This protein binds this small molecule.
Small molecule (SMILES): C[C@H](CC(=O)O)c1n[nH]c2nc(N)[nH]c(=O)c2c1=O

Binding-site contacts:
Ligand atom N3 contacts residue ASN140 of chain 2.B at 2.5 Å (h-bond).
Ligand atom N5 contacts residue ILE142 of chain 2.B at 3.6 Å.
Ligand atom C5 contacts residue ARG274 of chain 2.B at 4.0 Å.
Ligand atom C8 contacts residue ARG274 of chain 2.B at 3.8 Å.
Ligand atom O4 contacts residue PHE209 of chain 2.B at 3.4 Å.
Ligand atom C6 contacts residue PHE209 of chain 2.B at 4.0 Å (hydrophobic).
Ligand atom N5 contacts residue ASN140 of chain 2.B at 3.1 Å (h-bond).
Ligand atom C7 contacts residue ASP121 of chain 2.B at 4.0 Å.
Ligand atom O2 contacts residue ILE45 of chain 2.B at 4.0 Å.
Ligand atom O2 contacts residue ARG274 of chain 2.B at 2.8 Å (salt-bridge).
Ligand atom O1 contacts residue ARG274 of chain 2.B at 3.1 Å (salt-bridge).
Ligand atom O3 contacts residue PHE209 of chain 2.B at 3.7 Å.
Ligand atom N1 contacts residue ILE142 of chain 2.B at 4.0 Å.
Ligand atom N2 contacts residue ILE142 of chain 2.B at 3.3 Å.
Ligand atom O4 contacts residue LYS240 of chain 2.B at 2.7 Å (salt-bridge).
Ligand atom N5 contacts residue ARG274 of chain 2.B at 4.0 Å.
Ligand atom C7 contacts residue ARG274 of chain 2.B at 3.7 Å.
Ligand atom C10 contacts residue ASN140 of chain 2.B at 3.4 Å.
Ligand atom C7 contacts residue ILE142 of chain 2.B at 3.5 Å (hydrophobic).
Ligand atom N1 contacts residue ARG274 of chain 2.B at 3.5 Å (salt-bridge).
Ligand atom C3 contacts residue ARG274 of chain 2.B at 3.2 Å.
Ligand atom N3 contacts residue ASP204 of chain 2.B at 3.1 Å (salt-bridge).
Ligand atom C10 contacts residue ASP204 of chain 2.B at 3.4 Å.
Ligand atom N2 contacts residue ASP121 of chain 2.B at 2.9 Å (salt-bridge).
Ligand atom N1 contacts residue ASP121 of chain 2.B at 3.2 Å (salt-bridge).
Ligand atom C8 contacts residue PHE209 of chain 2.B at 3.8 Å (hydrophobic).
Ligand atom C9 contacts residue LYS240 of chain 2.B at 3.9 Å.
Ligand atom C6 contacts residue ARG274 of chain 2.B at 3.5 Å.
Ligand atom C9 contacts residue ARG274 of chain 2.B at 3.4 Å.
Ligand atom C2 contacts residue PHE209 of chain 2.B at 3.5 Å (hydrophobic).
Ligand atom N2 contacts residue ARG274 of chain 2.B at 3.6 Å (salt-bridge).
Ligand atom O3 contacts residue LYS240 of chain 2.B at 3.3 Å (salt-bridge).
Ligand atom C5 contacts residue ASP204 of chain 2.B at 4.0 Å.
Ligand atom O4 contacts residue ARG274 of chain 2.B at 3.7 Å.
Ligand atom O3 contacts residue GLY236 of chain 2.B at 3.3 Å (h-bond).
Ligand atom C5 contacts residue MET165 of chain 2.B at 3.9 Å (hydrophobic).
Ligand atom N4 contacts residue MET165 of chain 2.B at 3.7 Å.
Ligand atom N4 contacts residue ASP204 of chain 2.B at 2.8 Å (salt-bridge).
Ligand atom C9 contacts residue PHE209 of chain 2.B at 3.5 Å (hydrophobic).
Ligand atom N3 contacts residue ILE163 of chain 2.B at 3.7 Å.

Sequence of chain 2.B:
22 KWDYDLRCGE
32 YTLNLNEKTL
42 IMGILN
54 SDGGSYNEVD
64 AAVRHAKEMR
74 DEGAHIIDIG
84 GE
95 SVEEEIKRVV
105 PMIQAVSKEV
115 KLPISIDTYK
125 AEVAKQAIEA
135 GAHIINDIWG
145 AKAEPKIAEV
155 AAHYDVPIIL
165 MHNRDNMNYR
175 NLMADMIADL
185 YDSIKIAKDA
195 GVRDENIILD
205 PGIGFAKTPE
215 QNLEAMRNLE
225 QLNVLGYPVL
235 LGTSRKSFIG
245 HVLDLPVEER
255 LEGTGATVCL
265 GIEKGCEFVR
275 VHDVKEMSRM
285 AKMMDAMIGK